This small molecule binds to this protein.
Small molecule (SMILES): CC(=O)N[C@@H]1[C@@H](O)[C@H](O)[C@@H](CO)O[C@H]1O

Sequence of chain 1.I:
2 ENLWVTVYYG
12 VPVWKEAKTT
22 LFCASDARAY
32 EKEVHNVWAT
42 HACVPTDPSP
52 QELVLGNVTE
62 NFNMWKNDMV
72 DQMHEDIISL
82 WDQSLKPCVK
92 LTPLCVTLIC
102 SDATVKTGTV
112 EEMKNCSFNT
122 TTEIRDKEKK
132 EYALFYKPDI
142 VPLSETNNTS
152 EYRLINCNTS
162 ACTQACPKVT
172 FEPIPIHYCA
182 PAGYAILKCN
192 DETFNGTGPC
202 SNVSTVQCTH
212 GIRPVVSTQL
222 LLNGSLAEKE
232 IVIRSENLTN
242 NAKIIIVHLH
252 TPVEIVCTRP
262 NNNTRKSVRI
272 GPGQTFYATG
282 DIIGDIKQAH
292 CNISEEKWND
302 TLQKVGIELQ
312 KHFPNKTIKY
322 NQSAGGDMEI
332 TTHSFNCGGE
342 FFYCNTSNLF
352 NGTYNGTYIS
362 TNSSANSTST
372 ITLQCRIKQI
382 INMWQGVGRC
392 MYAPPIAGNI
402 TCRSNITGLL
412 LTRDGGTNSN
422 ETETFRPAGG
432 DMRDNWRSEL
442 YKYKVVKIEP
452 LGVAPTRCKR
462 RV

Binding-site contacts:
Ligand atom O7 contacts residue ASN346 of chain 1.I at 2.9 Å (h-bond).
Ligand atom O5 contacts residue ASN346 of chain 1.I at 2.4 Å (h-bond).
Ligand atom C4 contacts residue ASN346 of chain 1.I at 4.1 Å.
Ligand atom C8 contacts residue THR332 of chain 1.I at 4.3 Å.
Ligand atom C5 contacts residue SER348 of chain 1.I at 3.9 Å.
Ligand atom C7 contacts residue ASN346 of chain 1.I at 3.3 Å.
Ligand atom C1 contacts residue SER348 of chain 1.I at 3.6 Å.
Ligand atom O5 contacts residue SER348 of chain 1.I at 3.3 Å.
Ligand atom C5 contacts residue ASN346 of chain 1.I at 3.7 Å.
Ligand atom C3 contacts residue ASN346 of chain 1.I at 3.8 Å.
Ligand atom C1 contacts residue ASN346 of chain 1.I at 1.6 Å.
Ligand atom C6 contacts residue SER348 of chain 1.I at 3.9 Å.
Ligand atom N2 contacts residue ASN346 of chain 1.I at 2.9 Å (h-bond).
Ligand atom C2 contacts residue ASN346 of chain 1.I at 2.4 Å.